Sequence of chain 1.N:
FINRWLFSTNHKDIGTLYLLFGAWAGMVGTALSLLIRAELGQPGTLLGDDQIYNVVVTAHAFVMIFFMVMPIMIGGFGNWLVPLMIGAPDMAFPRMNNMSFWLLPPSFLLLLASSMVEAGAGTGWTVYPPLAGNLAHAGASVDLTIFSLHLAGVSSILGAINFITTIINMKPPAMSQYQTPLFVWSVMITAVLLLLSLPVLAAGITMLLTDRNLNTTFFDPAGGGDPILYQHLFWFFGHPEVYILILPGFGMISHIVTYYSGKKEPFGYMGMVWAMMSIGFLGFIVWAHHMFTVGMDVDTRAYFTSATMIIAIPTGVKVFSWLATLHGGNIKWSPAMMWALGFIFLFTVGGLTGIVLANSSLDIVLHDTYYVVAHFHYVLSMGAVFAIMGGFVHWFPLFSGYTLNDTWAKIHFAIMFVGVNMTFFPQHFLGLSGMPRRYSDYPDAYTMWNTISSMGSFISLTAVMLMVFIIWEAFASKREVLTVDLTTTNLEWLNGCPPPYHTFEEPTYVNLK

Sequence of chain 1.O:
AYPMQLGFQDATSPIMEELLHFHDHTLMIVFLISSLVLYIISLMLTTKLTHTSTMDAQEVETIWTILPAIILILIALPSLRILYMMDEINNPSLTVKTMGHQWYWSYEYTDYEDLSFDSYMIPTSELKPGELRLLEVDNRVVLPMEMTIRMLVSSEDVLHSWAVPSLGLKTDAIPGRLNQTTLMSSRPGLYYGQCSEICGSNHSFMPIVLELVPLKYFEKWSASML

This protein binds this small molecule.
Small molecule (SMILES): C[C@H](CCC(=O)O)[C@H]1CC[C@H]2[C@@H]3[C@H](O)C[C@@H]4C[C@H](O)CC[C@]4(C)[C@H]3C[C@H](O)[C@]12C

Binding-site contacts:
Ligand atom C16 contacts residue MET271 of chain 1.N at 3.9 Å (hydrophobic).
Ligand atom C7 contacts residue TRP275 of chain 1.N at 4.0 Å (hydrophobic).
Ligand atom O3 contacts residue THR63 of chain 1.O at 3.0 Å (h-bond).
Ligand atom C22 contacts residue MET271 of chain 1.N at 4.0 Å (hydrophobic).
Ligand atom C4 contacts residue GLN59 of chain 1.O at 4.1 Å.
Ligand atom C6 contacts residue TRP275 of chain 1.N at 3.7 Å (hydrophobic).
Ligand atom C14 contacts residue GLN59 of chain 1.O at 3.6 Å.
Ligand atom C15 contacts residue MET271 of chain 1.N at 4.2 Å (hydrophobic).
Ligand atom C11 contacts residue GLN59 of chain 1.O at 3.9 Å.
Ligand atom C2 contacts residue GLN59 of chain 1.O at 3.8 Å.
Ligand atom O7 contacts residue GLN59 of chain 1.O at 3.3 Å (h-bond).
Ligand atom C12 contacts residue GLN59 of chain 1.O at 3.8 Å.
Ligand atom C19 contacts residue TRP275 of chain 1.N at 3.8 Å (hydrophobic).
Ligand atom C7 contacts residue GLN59 of chain 1.O at 4.2 Å.
Ligand atom O3 contacts residue GLN59 of chain 1.O at 4.1 Å.
Ligand atom O12 contacts residue GLN59 of chain 1.O at 2.8 Å (h-bond).
Ligand atom C6 contacts residue THR66 of chain 1.O at 4.0 Å.
Ligand atom C4 contacts residue THR66 of chain 1.O at 3.7 Å.
Ligand atom C24 contacts residue MET271 of chain 1.N at 3.8 Å (hydrophobic).
Ligand atom C3 contacts residue GLU62 of chain 1.O at 4.4 Å.
Ligand atom C7 contacts residue GLU62 of chain 1.O at 3.5 Å.
Ligand atom O25 contacts residue MET271 of chain 1.N at 3.2 Å.
Ligand atom O7 contacts residue GLU62 of chain 1.O at 2.7 Å (salt-bridge).
Ligand atom O3 contacts residue GLU62 of chain 1.O at 3.7 Å.
Ligand atom C15 contacts residue GLN59 of chain 1.O at 4.4 Å.
Ligand atom C3 contacts residue THR63 of chain 1.O at 4.1 Å.
Ligand atom C8 contacts residue GLN59 of chain 1.O at 3.9 Å.
Ligand atom C4 contacts residue GLU62 of chain 1.O at 4.0 Å.
Ligand atom C8 contacts residue TRP275 of chain 1.N at 4.3 Å (hydrophobic).
Ligand atom C5 contacts residue THR66 of chain 1.O at 3.8 Å.
Ligand atom C18 contacts residue TRP275 of chain 1.N at 3.7 Å (hydrophobic).
Ligand atom C15 contacts residue TRP275 of chain 1.N at 4.2 Å (hydrophobic).
Ligand atom C13 contacts residue GLN59 of chain 1.O at 4.2 Å.
Ligand atom C4 contacts residue THR63 of chain 1.O at 4.3 Å.
Ligand atom C15 contacts residue GLY272 of chain 1.N at 3.8 Å.
Ligand atom C3 contacts residue GLN59 of chain 1.O at 4.2 Å.
Ligand atom C17 contacts residue GLN59 of chain 1.O at 4.4 Å.
Ligand atom C6 contacts residue GLU62 of chain 1.O at 4.0 Å.
Ligand atom C9 contacts residue GLN59 of chain 1.O at 3.4 Å.
Ligand atom O26 contacts residue MET271 of chain 1.N at 4.2 Å.